Sequence of chain 1.BA:
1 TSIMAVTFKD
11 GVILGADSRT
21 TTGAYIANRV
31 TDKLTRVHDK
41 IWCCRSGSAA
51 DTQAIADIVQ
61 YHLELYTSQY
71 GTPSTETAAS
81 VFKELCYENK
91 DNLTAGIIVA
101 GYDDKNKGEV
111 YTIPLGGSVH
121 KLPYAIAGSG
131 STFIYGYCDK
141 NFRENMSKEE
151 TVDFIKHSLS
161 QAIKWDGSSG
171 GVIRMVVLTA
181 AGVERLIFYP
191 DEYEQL

A protein and the small-molecule ligand that binds it are described below.
Small molecule (SMILES): CC(=O)N1CCC[C@H]1C(=O)N[C@@H](CC(C)C)C(=O)N[C@@H](CC(C)C)[C@@H](O)[C@H](C)CO

Sequence of chain 1.V:
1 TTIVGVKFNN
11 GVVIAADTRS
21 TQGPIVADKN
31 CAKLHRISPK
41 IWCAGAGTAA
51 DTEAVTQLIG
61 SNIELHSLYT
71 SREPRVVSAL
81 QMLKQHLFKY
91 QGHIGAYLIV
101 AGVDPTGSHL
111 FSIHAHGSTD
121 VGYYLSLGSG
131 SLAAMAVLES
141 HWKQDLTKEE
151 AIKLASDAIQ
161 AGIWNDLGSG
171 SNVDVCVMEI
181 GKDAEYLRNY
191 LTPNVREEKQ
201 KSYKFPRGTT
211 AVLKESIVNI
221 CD

Binding-site contacts:
Ligand atom CA contacts residue THR21 of chain 1.BA at 3.2 Å.
Ligand atom N contacts residue THR21 of chain 1.BA at 2.9 Å (h-bond).
Ligand atom O contacts residue ALA49 of chain 1.BA at 3.3 Å (h-bond).
Ligand atom CD1 contacts residue THR52 of chain 1.BA at 3.9 Å.
Ligand atom N contacts residue THR1 of chain 1.BA at 3.7 Å.
Ligand atom CB contacts residue GLY47 of chain 1.BA at 3.4 Å.
Ligand atom C1 contacts residue THR1 of chain 1.BA at 2.5 Å.
Ligand atom O contacts residue THR20 of chain 1.BA at 3.4 Å.
Ligand atom CG contacts residue THR1 of chain 1.BA at 3.6 Å.
Ligand atom CB contacts residue THR1 of chain 1.BA at 2.7 Å.
Ligand atom C3 contacts residue THR1 of chain 1.BA at 2.5 Å.
Ligand atom CA contacts residue THR22 of chain 1.BA at 3.9 Å.
Ligand atom CA contacts residue THR1 of chain 1.BA at 2.4 Å.
Ligand atom C3 contacts residue SER168 of chain 1.BA at 2.9 Å.
Ligand atom CA contacts residue GLY47 of chain 1.BA at 3.9 Å.
Ligand atom CA contacts residue GLY47 of chain 1.BA at 3.5 Å.
Ligand atom CD2 contacts residue THR20 of chain 1.BA at 3.5 Å.
Ligand atom CB contacts residue THR20 of chain 1.BA at 3.9 Å.
Ligand atom C contacts residue GLY47 of chain 1.BA at 3.7 Å.
Ligand atom CG contacts residue LYS33 of chain 1.BA at 3.9 Å.
Ligand atom O contacts residue GLY47 of chain 1.BA at 3.4 Å (h-bond).
Ligand atom C3 contacts residue ARG19 of chain 1.BA at 3.3 Å.
Ligand atom C2 contacts residue SER168 of chain 1.BA at 3.6 Å.
Ligand atom CG contacts residue HIS114 of chain 1.V at 3.8 Å.
Ligand atom CD1 contacts residue ARG45 of chain 1.BA at 3.5 Å.
Ligand atom O contacts residue THR1 of chain 1.BA at 3.2 Å (h-bond).
Ligand atom C contacts residue THR1 of chain 1.BA at 1.4 Å.
Ligand atom C contacts residue LYS33 of chain 1.BA at 3.8 Å.
Ligand atom O contacts residue THR1 of chain 1.BA at 2.2 Å (h-bond).
Ligand atom C2 contacts residue THR1 of chain 1.BA at 1.5 Å.
Ligand atom C3 contacts residue LYS33 of chain 1.BA at 3.8 Å.
Ligand atom CG contacts residue SER118 of chain 1.V at 3.9 Å.
Ligand atom C contacts residue THR21 of chain 1.BA at 3.5 Å.
Ligand atom CD1 contacts residue ALA49 of chain 1.BA at 3.8 Å (hydrophobic).
Ligand atom N contacts residue GLY47 of chain 1.BA at 3.0 Å (h-bond).
Ligand atom CG contacts residue THR22 of chain 1.BA at 3.6 Å.
Ligand atom CD2 contacts residue GLY47 of chain 1.BA at 3.7 Å.
Ligand atom O contacts residue THR21 of chain 1.BA at 3.0 Å (h-bond).
Ligand atom CB contacts residue GLY47 of chain 1.BA at 3.9 Å.
Ligand atom CH3 contacts residue HIS116 of chain 1.V at 3.7 Å.